Sequence of chain 2.A:
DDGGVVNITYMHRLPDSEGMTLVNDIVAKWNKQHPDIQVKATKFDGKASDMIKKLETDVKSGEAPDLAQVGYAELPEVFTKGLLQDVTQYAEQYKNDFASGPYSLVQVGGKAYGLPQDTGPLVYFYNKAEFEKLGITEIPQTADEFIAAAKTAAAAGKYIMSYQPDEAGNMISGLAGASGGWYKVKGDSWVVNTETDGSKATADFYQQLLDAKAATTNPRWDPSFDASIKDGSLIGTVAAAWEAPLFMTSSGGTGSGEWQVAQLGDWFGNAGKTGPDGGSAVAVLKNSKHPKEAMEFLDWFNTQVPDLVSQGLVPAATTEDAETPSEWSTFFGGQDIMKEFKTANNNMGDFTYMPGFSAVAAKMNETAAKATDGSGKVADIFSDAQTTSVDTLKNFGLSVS

Binding-site contacts:
Ligand atom C3 contacts residue TRP252 of chain 2.A at 3.6 Å (hydrophobic).
Ligand atom C4 contacts residue GLU177 of chain 2.A at 3.6 Å.
Ligand atom C3 contacts residue SER290 of chain 2.A at 3.8 Å.
Ligand atom O5 contacts residue ALA58 of chain 2.A at 3.7 Å.
Ligand atom O3 contacts residue SER290 of chain 2.A at 2.8 Å (h-bond).
Ligand atom C5 contacts residue SER59 of chain 2.A at 3.8 Å.
Ligand atom C5 contacts residue ASP176 of chain 2.A at 3.8 Å.
Ligand atom O1 contacts residue ALA372 of chain 2.A at 3.5 Å.
Ligand atom O4 contacts residue GLN79 of chain 2.A at 2.9 Å (h-bond).
Ligand atom C1 contacts residue GLU177 of chain 2.A at 3.6 Å.
Ligand atom C8 contacts residue ASN180 of chain 2.A at 3.6 Å.
Ligand atom C3 contacts residue SER59 of chain 2.A at 3.7 Å.
Ligand atom O6 contacts residue PRO25 of chain 2.A at 3.6 Å.
Ligand atom C6 contacts residue TRP231 of chain 2.A at 3.6 Å (hydrophobic).
Ligand atom C4 contacts residue ASP128 of chain 2.A at 3.6 Å.
Ligand atom O3 contacts residue GLY289 of chain 2.A at 3.2 Å (h-bond).
Ligand atom C3 contacts residue GLU177 of chain 2.A at 3.3 Å.
Ligand atom O4 contacts residue LEU24 of chain 2.A at 3.7 Å.
Ligand atom C4 contacts residue LEU323 of chain 2.A at 3.8 Å (hydrophobic).
Ligand atom C5 contacts residue TRP231 of chain 2.A at 3.8 Å (hydrophobic).
Ligand atom C4 contacts residue ASN375 of chain 2.A at 3.7 Å.
Ligand atom O2 contacts residue ASN180 of chain 2.A at 2.9 Å (h-bond).
Ligand atom O3 contacts residue ALA58 of chain 2.A at 3.5 Å.
Ligand atom O6 contacts residue ALA372 of chain 2.A at 3.8 Å.
Ligand atom O3 contacts residue ARG23 of chain 2.A at 3.1 Å (salt-bridge).
Ligand atom C6 contacts residue TRP231 of chain 2.A at 3.6 Å (hydrophobic).
Ligand atom O4 contacts residue ALA58 of chain 2.A at 3.7 Å.
Ligand atom C5 contacts residue TRP231 of chain 2.A at 3.6 Å (hydrophobic).
Ligand atom C3 contacts residue ASP128 of chain 2.A at 3.4 Å.
Ligand atom O6 contacts residue SER368 of chain 2.A at 2.9 Å (h-bond).
Ligand atom O4 contacts residue TRP252 of chain 2.A at 3.6 Å.
Ligand atom O2 contacts residue GLY289 of chain 2.A at 3.1 Å (h-bond).
Ligand atom C6 contacts residue PRO25 of chain 2.A at 3.7 Å (hydrophobic).
Ligand atom O2 contacts residue GLY288 of chain 2.A at 3.3 Å.
Ligand atom O7 contacts residue ARG23 of chain 2.A at 3.0 Å (salt-bridge).
Ligand atom C2 contacts residue SER290 of chain 2.A at 3.7 Å.
Ligand atom O4 contacts residue SER59 of chain 2.A at 3.3 Å.
Ligand atom O5 contacts residue ALA372 of chain 2.A at 3.4 Å.
Ligand atom C8 contacts residue GLY288 of chain 2.A at 3.7 Å.
Ligand atom O3 contacts residue ASP128 of chain 2.A at 2.7 Å (salt-bridge).

A small-molecule ligand and the protein it binds are described below.
Small molecule (SMILES): CC(=O)N[C@H]1[C@H](O[C@H]2[C@@H](O)[C@@H](CO)O[C@@H](O[C@H]3[C@H](O)[C@@H](O)[C@H](O)O[C@@H]3CO)[C@@H]2O)O[C@H](CO)[C@@H](O)[C@@H]1O[C@@H]1O[C@H](CO)[C@H](O)[C@H](O)[C@H]1O